Sequence of chain 1.A:
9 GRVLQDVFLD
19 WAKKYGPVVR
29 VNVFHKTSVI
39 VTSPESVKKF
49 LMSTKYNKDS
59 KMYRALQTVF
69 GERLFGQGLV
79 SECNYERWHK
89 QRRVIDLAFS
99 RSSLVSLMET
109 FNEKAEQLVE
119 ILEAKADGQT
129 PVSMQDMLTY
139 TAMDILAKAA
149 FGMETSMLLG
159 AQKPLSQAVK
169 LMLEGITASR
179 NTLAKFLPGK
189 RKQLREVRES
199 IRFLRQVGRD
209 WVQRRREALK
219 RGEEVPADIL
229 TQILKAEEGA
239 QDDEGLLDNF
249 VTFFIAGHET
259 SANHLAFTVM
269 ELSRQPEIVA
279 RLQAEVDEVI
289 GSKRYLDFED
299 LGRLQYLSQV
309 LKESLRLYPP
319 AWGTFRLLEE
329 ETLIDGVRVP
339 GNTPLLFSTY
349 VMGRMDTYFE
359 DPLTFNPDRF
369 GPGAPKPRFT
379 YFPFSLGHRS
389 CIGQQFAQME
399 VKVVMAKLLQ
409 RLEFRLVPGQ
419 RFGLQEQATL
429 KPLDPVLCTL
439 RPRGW

Binding-site contacts:
Ligand atom C2 contacts residue HEM1 of chain 1.B at 3.0 Å.
Ligand atom C3 contacts residue ALA254 of chain 1.A at 3.9 Å (hydrophobic).
Ligand atom C5 contacts residue VAL78 of chain 1.A at 4.0 Å (hydrophobic).
Ligand atom C13 contacts residue TYR61 of chain 1.A at 3.6 Å (hydrophobic).
Ligand atom C1 contacts residue HEM1 of chain 1.B at 3.0 Å.
Ligand atom C5 contacts residue HEM1 of chain 1.B at 4.0 Å.
Ligand atom S1 contacts residue ALA426 of chain 1.A at 3.4 Å (h-bond).
Ligand atom C11 contacts residue LEU64 of chain 1.A at 4.0 Å (hydrophobic).
Ligand atom N1 contacts residue ALA254 of chain 1.A at 3.9 Å.
Ligand atom N2 contacts residue HEM1 of chain 1.B at 4.1 Å.
Ligand atom C14 contacts residue PHE323 of chain 1.A at 3.7 Å (hydrophobic).
Ligand atom C13 contacts residue LEU64 of chain 1.A at 3.7 Å (hydrophobic).
Ligand atom C10 contacts residue ARG178 of chain 1.A at 3.7 Å.
Ligand atom C14 contacts residue GLY321 of chain 1.A at 3.8 Å.
Ligand atom C15 contacts residue TYR61 of chain 1.A at 3.5 Å (hydrophobic).
Ligand atom C14 contacts residue TYR61 of chain 1.A at 3.8 Å (hydrophobic).
Ligand atom N3 contacts residue LEU64 of chain 1.A at 3.8 Å.
Ligand atom C11 contacts residue ARG178 of chain 1.A at 3.1 Å.
Ligand atom C2 contacts residue ALA254 of chain 1.A at 3.3 Å (hydrophobic).
Ligand atom S1 contacts residue LEU64 of chain 1.A at 4.0 Å.
Ligand atom N1 contacts residue HEM1 of chain 1.B at 2.0 Å.
Ligand atom N4 contacts residue LEU64 of chain 1.A at 4.0 Å.
Ligand atom N2 contacts residue ALA254 of chain 1.A at 3.6 Å.
Ligand atom S1 contacts residue ARG178 of chain 1.A at 3.4 Å (salt-bridge).
Ligand atom C12 contacts residue TRP320 of chain 1.A at 4.0 Å (hydrophobic).
Ligand atom C15 contacts residue PHE323 of chain 1.A at 3.7 Å (hydrophobic).
Ligand atom C6 contacts residue THR427 of chain 1.A at 3.5 Å.
Ligand atom C9 contacts residue LEU64 of chain 1.A at 3.8 Å (hydrophobic).
Ligand atom C3 contacts residue THR258 of chain 1.A at 4.1 Å.
Ligand atom C11 contacts residue PHE32 of chain 1.A at 4.0 Å (hydrophobic).
Ligand atom C7 contacts residue VAL78 of chain 1.A at 3.8 Å (hydrophobic).
Ligand atom C13 contacts residue MET60 of chain 1.A at 3.9 Å (hydrophobic).
Ligand atom C1 contacts residue ALA254 of chain 1.A at 4.0 Å (hydrophobic).
Ligand atom C7 contacts residue LEU64 of chain 1.A at 3.5 Å (hydrophobic).
Ligand atom N2 contacts residue THR258 of chain 1.A at 2.8 Å (h-bond).
Ligand atom C12 contacts residue GLY321 of chain 1.A at 3.7 Å.
Ligand atom C8 contacts residue THR427 of chain 1.A at 3.8 Å.
Ligand atom C2 contacts residue THR258 of chain 1.A at 3.3 Å.
Ligand atom C15 contacts residue PHE32 of chain 1.A at 4.1 Å (hydrophobic).
Ligand atom C15 contacts residue MET60 of chain 1.A at 4.0 Å (hydrophobic).

A small-molecule ligand and the protein it binds are described below.
Small molecule (SMILES): S=C(NC1CCCCC1)N1CCC(c2cnc[nH]2)CC1